Sequence of chain 1.A:
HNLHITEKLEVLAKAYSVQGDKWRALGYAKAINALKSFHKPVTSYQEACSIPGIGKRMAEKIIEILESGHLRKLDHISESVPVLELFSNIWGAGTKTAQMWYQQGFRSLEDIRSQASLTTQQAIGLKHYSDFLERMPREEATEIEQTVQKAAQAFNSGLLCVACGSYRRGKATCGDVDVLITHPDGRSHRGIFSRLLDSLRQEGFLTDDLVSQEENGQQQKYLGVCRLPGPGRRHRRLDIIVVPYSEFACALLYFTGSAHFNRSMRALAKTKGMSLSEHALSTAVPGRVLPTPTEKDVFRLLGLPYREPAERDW

The small molecule below binds the protein below.
Small molecule (SMILES): Cc1cn([C@H]2C[C@H](O[P](=O)(O)OC[C@H]3O[C@@H](n4cnc5c(N)ncnc54)C[C@@H]3O[P](=O)(O)OC[C@@H]3CC[C@H](n4ccc(N)nc4=O)O3)[C@@H](CO[P](=O)(O)O[C@H]3C[C@H](n4cnc5c(=O)nc(N)[nH]c54)O[C@@H]3CO[P](=O)(O)O[C@H]3C[C@H](n4cnc5c(N)ncnc54)O[C@@H]3CO[P](=O)(O)O[C@H]3C[C@H](n4ccc(N)nc4=O)O[C@@H]3CO)O2)c(=O)[nH]c1=O

Binding-site contacts:
Ligand atom OP2 contacts residue LYS106 of chain 1.A at 3.0 Å (salt-bridge).
Ligand atom OP2 contacts residue LYS106 of chain 1.A at 3.7 Å.
Ligand atom C2 contacts residue TYR264 of chain 1.A at 3.6 Å (hydrophobic).
Ligand atom C5' contacts residue GLY104 of chain 1.A at 3.5 Å.
Ligand atom C5' contacts residue ASP249 of chain 1.A at 3.4 Å.
Ligand atom O2 contacts residue TYR264 of chain 1.A at 2.6 Å (h-bond).
Ligand atom O5' contacts residue GLY104 of chain 1.A at 3.3 Å (h-bond).
Ligand atom C3' contacts residue DCT1 of chain 1.E at 3.5 Å.
Ligand atom O5' contacts residue LYS106 of chain 1.A at 3.6 Å.
Ligand atom P contacts residue NA1 of chain 1.G at 3.5 Å.
Ligand atom OP1 contacts residue GLY102 of chain 1.A at 2.8 Å (h-bond).
Ligand atom O3' contacts residue TRP101 of chain 1.A at 3.3 Å.
Ligand atom C5 contacts residue DCT1 of chain 1.E at 3.4 Å.
Ligand atom OP1 contacts residue ILE100 of chain 1.A at 3.7 Å.
Ligand atom O3' contacts residue LYS106 of chain 1.A at 3.7 Å.
Ligand atom OP1 contacts residue TRP101 of chain 1.A at 3.1 Å (h-bond).
Ligand atom OP1 contacts residue GLY104 of chain 1.A at 2.8 Å (h-bond).
Ligand atom C1' contacts residue TYR264 of chain 1.A at 3.3 Å (hydrophobic).
Ligand atom C2' contacts residue TYR264 of chain 1.A at 3.3 Å (hydrophobic).
Ligand atom N4 contacts residue DCT1 of chain 1.E at 3.1 Å (h-bond).
Ligand atom C2' contacts residue DCT1 of chain 1.E at 3.3 Å.
Ligand atom OP1 contacts residue NA1 of chain 1.G at 2.5 Å (h-bond).
Ligand atom OP1 contacts residue ALA103 of chain 1.A at 3.3 Å (h-bond).
Ligand atom OP2 contacts residue NA1 of chain 1.G at 3.7 Å.
Ligand atom O3' contacts residue GLY102 of chain 1.A at 3.4 Å.
Ligand atom OP1 contacts residue LYS106 of chain 1.A at 3.7 Å.
Ligand atom O3' contacts residue ALA103 of chain 1.A at 3.7 Å.
Ligand atom C5' contacts residue GLY102 of chain 1.A at 3.4 Å.
Ligand atom C4' contacts residue GLY102 of chain 1.A at 3.5 Å.
Ligand atom C4' contacts residue TRP101 of chain 1.A at 3.5 Å (hydrophobic).
Ligand atom OP1 contacts residue TRP101 of chain 1.A at 3.7 Å.
Ligand atom OP1 contacts residue LYS106 of chain 1.A at 3.7 Å.
Ligand atom C4 contacts residue DCT1 of chain 1.E at 3.2 Å.
Ligand atom OP2 contacts residue THR105 of chain 1.A at 3.3 Å (h-bond).
Ligand atom C5' contacts residue TRP101 of chain 1.A at 3.7 Å (hydrophobic).
Ligand atom P contacts residue GLY104 of chain 1.A at 3.5 Å.
Ligand atom OP2 contacts residue GLY104 of chain 1.A at 3.5 Å.
Ligand atom OP1 contacts residue THR107 of chain 1.A at 2.6 Å (h-bond).
Ligand atom OP1 contacts residue ARG247 of chain 1.A at 2.9 Å (salt-bridge).
Ligand atom C6 contacts residue DCT1 of chain 1.E at 3.6 Å.